Sequence of chain 1.D:
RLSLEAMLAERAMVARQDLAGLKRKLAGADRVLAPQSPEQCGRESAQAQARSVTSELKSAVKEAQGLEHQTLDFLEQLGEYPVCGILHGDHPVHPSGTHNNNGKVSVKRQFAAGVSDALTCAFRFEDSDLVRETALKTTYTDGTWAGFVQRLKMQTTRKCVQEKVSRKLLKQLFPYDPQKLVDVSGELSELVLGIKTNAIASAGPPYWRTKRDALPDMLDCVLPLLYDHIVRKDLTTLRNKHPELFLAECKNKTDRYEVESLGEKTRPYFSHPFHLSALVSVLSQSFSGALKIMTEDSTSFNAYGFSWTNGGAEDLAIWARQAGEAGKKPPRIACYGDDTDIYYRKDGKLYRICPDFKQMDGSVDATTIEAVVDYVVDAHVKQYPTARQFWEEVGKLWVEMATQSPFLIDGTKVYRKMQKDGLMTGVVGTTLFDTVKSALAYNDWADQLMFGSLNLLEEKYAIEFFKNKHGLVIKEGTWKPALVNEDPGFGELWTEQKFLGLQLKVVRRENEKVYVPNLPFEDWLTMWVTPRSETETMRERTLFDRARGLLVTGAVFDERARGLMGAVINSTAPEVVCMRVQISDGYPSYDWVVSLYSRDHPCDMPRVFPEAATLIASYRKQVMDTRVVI

This small molecule binds to this protein.
Small molecule (SMILES): Nc1ccn([C@@H]2O[C@H](COP(=O)=O)[C@@H](O[P](=O)(O)OC[C@H]3O[C@@H](n4cnc5c(N)ncnc54)[C@H](O)[C@@H]3O[P](=O)(O)OC[C@H]3O[C@@H](n4cnc5c(N)ncnc54)[C@H](O)[C@@H]3O[P](=O)(O)OC[C@H]3O[C@@H](n4cnc5c(N)ncnc54)[C@H](O)[C@@H]3O[P](=O)(O)OC[C@H]3O[C@@H](n4cnc5c(N)ncnc54)[C@H](O)[C@@H]3O[P](=O)(O)OC[C@H]3O[C@@H](n4ccc(=O)[nH]c4=O)[C@H](O)[C@@H]3O[P](=O)(O)OC[C@H]3O[C@@H](n4ccc(=O)[nH]c4=O)[C@H](O)[C@@H]3O[P](=O)(O)OC[C@H]3O[C@@H](n4ccc(=O)[nH]c4=O)[C@H](O)[C@@H]3O)[C@H]2O)c(=O)n1

Binding-site contacts:
Ligand atom OP1 contacts residue LYS237 of chain 1.D at 2.4 Å (salt-bridge).
Ligand atom N1 contacts residue U8 of chain 1.K at 3.1 Å (h-bond).
Ligand atom OP1 contacts residue THR223 of chain 1.D at 3.2 Å (h-bond).
Ligand atom O2 contacts residue A4 of chain 1.K at 2.9 Å.
Ligand atom N3 contacts residue A4 of chain 1.K at 2.5 Å (h-bond).
Ligand atom N1 contacts residue U9 of chain 1.K at 3.1 Å (h-bond).
Ligand atom C5 contacts residue THR280 of chain 1.D at 3.2 Å.
Ligand atom N3 contacts residue A5 of chain 1.K at 3.2 Å (h-bond).
Ligand atom C2 contacts residue A4 of chain 1.K at 3.3 Å.
Ligand atom O2 contacts residue A5 of chain 1.K at 3.1 Å (h-bond).
Ligand atom O2' contacts residue GLY452 of chain 1.D at 2.7 Å (h-bond).
Ligand atom OP1 contacts residue LYS277 of chain 1.D at 3.0 Å (salt-bridge).
Ligand atom O2' contacts residue VAL454 of chain 1.D at 3.2 Å.
Ligand atom C4 contacts residue A3 of chain 1.K at 3.2 Å.
Ligand atom C2 contacts residue THR457 of chain 1.D at 3.2 Å.
Ligand atom O2' contacts residue TYR330 of chain 1.D at 2.4 Å (h-bond).
Ligand atom O2' contacts residue SER333 of chain 1.D at 3.0 Å (h-bond).
Ligand atom O3' contacts residue SER333 of chain 1.D at 3.0 Å (h-bond).
Ligand atom O2' contacts residue GLY455 of chain 1.D at 3.1 Å (h-bond).
Ligand atom OP1 contacts residue SER307 of chain 1.D at 3.2 Å (h-bond).
Ligand atom C8 contacts residue TYR295 of chain 1.D at 3.2 Å (hydrophobic).
Ligand atom OP1 contacts residue GLN311 of chain 1.D at 2.9 Å (h-bond).
Ligand atom N6 contacts residue U7 of chain 1.K at 2.9 Å (h-bond).
Ligand atom OP2 contacts residue SER228 of chain 1.D at 3.1 Å (h-bond).
Ligand atom O4 contacts residue A4 of chain 1.K at 3.1 Å (h-bond).
Ligand atom N9 contacts residue TYR295 of chain 1.D at 3.3 Å.
Ligand atom O2' contacts residue MET659 of chain 1.D at 3.0 Å.
Ligand atom O4 contacts residue A3 of chain 1.K at 2.6 Å (h-bond).
Ligand atom C5' contacts residue THR335 of chain 1.D at 3.1 Å.
Ligand atom N3 contacts residue GLY452 of chain 1.D at 3.2 Å.
Ligand atom OP1 contacts residue TYR295 of chain 1.D at 3.0 Å (h-bond).
Ligand atom N4 contacts residue THR280 of chain 1.D at 3.4 Å (h-bond).
Ligand atom N1 contacts residue U7 of chain 1.K at 2.8 Å (h-bond).
Ligand atom C2 contacts residue A3 of chain 1.K at 3.1 Å.
Ligand atom C2 contacts residue TYR362 of chain 1.D at 3.3 Å (hydrophobic).
Ligand atom N6 contacts residue U8 of chain 1.K at 3.0 Å (h-bond).
Ligand atom N3 contacts residue A3 of chain 1.K at 2.6 Å (h-bond).
Ligand atom O2 contacts residue A3 of chain 1.K at 2.9 Å (h-bond).
Ligand atom O4' contacts residue GLY452 of chain 1.D at 3.3 Å (h-bond).
Ligand atom O2' contacts residue GLY331 of chain 1.D at 3.1 Å (h-bond).

Sequence of chain 1.C:
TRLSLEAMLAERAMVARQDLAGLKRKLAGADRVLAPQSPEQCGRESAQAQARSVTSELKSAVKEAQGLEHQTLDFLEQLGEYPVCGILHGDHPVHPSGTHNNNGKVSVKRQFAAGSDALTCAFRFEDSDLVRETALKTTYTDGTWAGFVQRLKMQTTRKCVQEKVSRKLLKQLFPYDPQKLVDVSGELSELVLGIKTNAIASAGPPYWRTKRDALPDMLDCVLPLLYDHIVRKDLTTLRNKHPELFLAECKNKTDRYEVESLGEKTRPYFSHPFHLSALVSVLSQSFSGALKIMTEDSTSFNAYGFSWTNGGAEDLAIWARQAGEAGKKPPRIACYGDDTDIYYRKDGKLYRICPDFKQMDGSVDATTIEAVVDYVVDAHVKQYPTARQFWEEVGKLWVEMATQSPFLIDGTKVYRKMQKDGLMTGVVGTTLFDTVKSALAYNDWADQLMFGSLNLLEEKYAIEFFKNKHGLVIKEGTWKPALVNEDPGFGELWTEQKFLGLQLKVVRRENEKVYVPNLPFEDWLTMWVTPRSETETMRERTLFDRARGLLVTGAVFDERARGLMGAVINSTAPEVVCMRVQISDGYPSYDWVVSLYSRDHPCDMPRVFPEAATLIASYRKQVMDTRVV